Sequence of chain 1.E:
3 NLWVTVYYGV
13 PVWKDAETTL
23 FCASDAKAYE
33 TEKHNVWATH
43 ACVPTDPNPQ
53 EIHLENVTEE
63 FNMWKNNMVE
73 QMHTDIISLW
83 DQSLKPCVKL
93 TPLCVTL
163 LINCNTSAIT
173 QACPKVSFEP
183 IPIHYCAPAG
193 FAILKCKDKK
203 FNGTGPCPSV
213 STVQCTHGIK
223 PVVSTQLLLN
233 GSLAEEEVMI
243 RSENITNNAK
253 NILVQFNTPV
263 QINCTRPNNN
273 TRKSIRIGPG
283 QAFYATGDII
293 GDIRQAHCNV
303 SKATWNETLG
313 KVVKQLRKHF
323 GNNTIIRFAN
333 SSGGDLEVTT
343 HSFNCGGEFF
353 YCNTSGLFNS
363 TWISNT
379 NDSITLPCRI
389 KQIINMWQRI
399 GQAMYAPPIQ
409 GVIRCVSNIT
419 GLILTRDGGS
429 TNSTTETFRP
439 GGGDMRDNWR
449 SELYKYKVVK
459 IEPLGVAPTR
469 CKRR

A small-molecule ligand and the protein it binds are described below.
Small molecule (SMILES): CC(=O)N[C@H]1[C@H](O[C@H]2[C@H](O)[C@@H](NC(C)=O)CO[C@@H]2CO)O[C@H](CO)[C@@H](O[C@@H]2O[C@H](CO[C@H]3O[C@H](CO)[C@@H](O)[C@H](O)[C@@H]3O)[C@@H](O)[C@H](O[C@H]3O[C@H](CO)[C@@H](O)[C@H](O)[C@@H]3O[C@H]3O[C@H](CO)[C@@H](O)[C@H](O)[C@@H]3O[C@H]3O[C@H](CO)[C@@H](O)[C@H](O)[C@@H]3O)[C@@H]2O)[C@@H]1O

Binding-site contacts:
Ligand atom C2 contacts residue ASN232 of chain 1.E at 2.5 Å.
Ligand atom O4 contacts residue SER179 of chain 1.E at 3.3 Å.
Ligand atom N2 contacts residue VAL414 of chain 1.E at 4.0 Å.
Ligand atom C6 contacts residue NAG1 of chain 1.DA at 3.7 Å.
Ligand atom O5 contacts residue ASN232 of chain 1.E at 2.4 Å (h-bond).
Ligand atom O5 contacts residue CYS413 of chain 1.E at 3.8 Å.
Ligand atom C6 contacts residue GLY348 of chain 1.E at 3.7 Å.
Ligand atom C3 contacts residue ASN232 of chain 1.E at 3.8 Å.
Ligand atom C5 contacts residue VAL414 of chain 1.E at 3.7 Å (hydrophobic).
Ligand atom N2 contacts residue ASN232 of chain 1.E at 2.9 Å (h-bond).
Ligand atom C7 contacts residue ASN232 of chain 1.E at 3.8 Å.
Ligand atom O6 contacts residue LYS222 of chain 1.E at 3.4 Å (salt-bridge).
Ligand atom O7 contacts residue PRO182 of chain 1.E at 3.6 Å.
Ligand atom C6 contacts residue VAL410 of chain 1.E at 3.3 Å (hydrophobic).
Ligand atom C6 contacts residue ILE407 of chain 1.E at 3.8 Å (hydrophobic).
Ligand atom C8 contacts residue GLU181 of chain 1.E at 3.8 Å.
Ligand atom O6 contacts residue GLY348 of chain 1.E at 3.1 Å (h-bond).
Ligand atom O4 contacts residue VAL414 of chain 1.E at 3.4 Å (h-bond).
Ligand atom O5 contacts residue LYS222 of chain 1.E at 3.4 Å (salt-bridge).
Ligand atom C5 contacts residue ASN232 of chain 1.E at 3.7 Å.
Ligand atom C6 contacts residue GLU181 of chain 1.E at 3.9 Å.
Ligand atom C8 contacts residue ASN346 of chain 1.E at 3.9 Å.
Ligand atom O6 contacts residue VAL178 of chain 1.E at 3.6 Å.
Ligand atom C1 contacts residue ASN232 of chain 1.E at 1.4 Å.
Ligand atom C5 contacts residue NAG1 of chain 1.DA at 3.8 Å.
Ligand atom C8 contacts residue LEU231 of chain 1.E at 3.8 Å (hydrophobic).
Ligand atom C4 contacts residue VAL414 of chain 1.E at 3.9 Å (hydrophobic).
Ligand atom O4 contacts residue GLY409 of chain 1.E at 3.3 Å.
Ligand atom C1 contacts residue GLU181 of chain 1.E at 3.7 Å.
Ligand atom O6 contacts residue SER179 of chain 1.E at 3.4 Å.
Ligand atom O4 contacts residue ILE407 of chain 1.E at 3.3 Å.
Ligand atom O3 contacts residue CYS413 of chain 1.E at 3.3 Å (h-bond).
Ligand atom C6 contacts residue GLY409 of chain 1.E at 3.7 Å.
Ligand atom O5 contacts residue GLU181 of chain 1.E at 3.7 Å.
Ligand atom O6 contacts residue ILE407 of chain 1.E at 3.5 Å.
Ligand atom C5 contacts residue GLU181 of chain 1.E at 3.3 Å.
Ligand atom C4 contacts residue ARG412 of chain 1.E at 3.7 Å.
Ligand atom O6 contacts residue ARG412 of chain 1.E at 3.4 Å (salt-bridge).
Ligand atom O6 contacts residue GLU181 of chain 1.E at 2.6 Å (salt-bridge).
Ligand atom O6 contacts residue CYS413 of chain 1.E at 3.8 Å.